Sequence of chain 1.C:
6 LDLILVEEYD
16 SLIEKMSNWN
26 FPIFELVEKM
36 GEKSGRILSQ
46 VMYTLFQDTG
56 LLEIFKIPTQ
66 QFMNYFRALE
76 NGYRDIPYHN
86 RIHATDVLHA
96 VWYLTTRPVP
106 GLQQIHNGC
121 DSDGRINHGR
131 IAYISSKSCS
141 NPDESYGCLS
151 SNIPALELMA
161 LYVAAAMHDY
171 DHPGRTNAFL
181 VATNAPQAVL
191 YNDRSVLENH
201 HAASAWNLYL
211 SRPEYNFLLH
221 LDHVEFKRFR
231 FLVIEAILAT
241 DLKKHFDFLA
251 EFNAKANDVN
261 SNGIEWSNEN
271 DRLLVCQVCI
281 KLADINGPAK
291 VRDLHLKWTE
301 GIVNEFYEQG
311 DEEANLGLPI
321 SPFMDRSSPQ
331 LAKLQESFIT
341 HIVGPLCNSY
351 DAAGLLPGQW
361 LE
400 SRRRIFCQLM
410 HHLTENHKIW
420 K

Binding-site contacts:
Ligand atom C40 contacts residue THR299 of chain 1.C at 3.7 Å.
Ligand atom C31 contacts residue GLN335 of chain 1.C at 4.0 Å.
Ligand atom I54 contacts residue SER337 of chain 1.C at 3.6 Å.
Ligand atom C6 contacts residue PHE323 of chain 1.C at 3.9 Å (hydrophobic).
Ligand atom N39 contacts residue THR299 of chain 1.C at 3.5 Å (h-bond).
Ligand atom C30 contacts residue PHE338 of chain 1.C at 3.8 Å (hydrophobic).
Ligand atom N38 contacts residue ILE302 of chain 1.C at 3.9 Å.
Ligand atom C42 contacts residue TYR83 of chain 1.C at 3.4 Å (hydrophobic).
Ligand atom O46 contacts residue GLY287 of chain 1.C at 3.6 Å.
Ligand atom N26 contacts residue PHE306 of chain 1.C at 3.8 Å.
Ligand atom C47 contacts residue PHE338 of chain 1.C at 3.9 Å (hydrophobic).
Ligand atom C27 contacts residue PHE338 of chain 1.C at 3.8 Å (hydrophobic).
Ligand atom C2 contacts residue PHE306 of chain 1.C at 3.8 Å (hydrophobic).
Ligand atom C16 contacts residue LEU242 of chain 1.C at 3.6 Å (hydrophobic).
Ligand atom C41 contacts residue TRP298 of chain 1.C at 3.8 Å (hydrophobic).
Ligand atom C12 contacts residue LEU242 of chain 1.C at 4.0 Å (hydrophobic).
Ligand atom C4 contacts residue PHE338 of chain 1.C at 3.8 Å (hydrophobic).
Ligand atom C6 contacts residue LEU334 of chain 1.C at 3.5 Å (hydrophobic).
Ligand atom N39 contacts residue GLN335 of chain 1.C at 2.6 Å (h-bond).
Ligand atom O46 contacts residue PRO288 of chain 1.C at 3.3 Å.
Ligand atom C41 contacts residue PRO288 of chain 1.C at 4.0 Å (hydrophobic).
Ligand atom C47 contacts residue PRO288 of chain 1.C at 3.5 Å (hydrophobic).
Ligand atom C28 contacts residue ILE302 of chain 1.C at 4.0 Å (hydrophobic).
Ligand atom O46 contacts residue GLN335 of chain 1.C at 3.9 Å.
Ligand atom O46 contacts residue HIS295 of chain 1.C at 3.1 Å (h-bond).
Ligand atom C41 contacts residue TYR83 of chain 1.C at 3.8 Å (hydrophobic).
Ligand atom C29 contacts residue ILE302 of chain 1.C at 3.9 Å (hydrophobic).
Ligand atom C47 contacts residue ILE285 of chain 1.C at 3.5 Å (hydrophobic).
Ligand atom C1 contacts residue PHE306 of chain 1.C at 3.9 Å (hydrophobic).
Ligand atom O46 contacts residue THR299 of chain 1.C at 3.3 Å (h-bond).
Ligand atom C1 contacts residue LEU334 of chain 1.C at 3.7 Å (hydrophobic).
Ligand atom N26 contacts residue PHE338 of chain 1.C at 3.9 Å.
Ligand atom C15 contacts residue LEU242 of chain 1.C at 3.7 Å (hydrophobic).
Ligand atom C32 contacts residue PHE338 of chain 1.C at 3.6 Å (hydrophobic).
Ligand atom N38 contacts residue GLN335 of chain 1.C at 3.1 Å (h-bond).
Ligand atom C18 contacts residue THR176 of chain 1.C at 3.6 Å.
Ligand atom C40 contacts residue PRO288 of chain 1.C at 3.5 Å (hydrophobic).
Ligand atom C31 contacts residue PHE338 of chain 1.C at 3.5 Å (hydrophobic).
Ligand atom I54 contacts residue PHE338 of chain 1.C at 3.9 Å.
Ligand atom C40 contacts residue GLN335 of chain 1.C at 3.7 Å.

This protein binds this small molecule.
Small molecule (SMILES): C[C@@H]1CC(=O)NN=C1c1ccc(NC2=C(Cc3cccc(I)c3)C(=O)CCC2)cc1